Binding-site contacts:
Ligand atom C4 contacts residue ASN295 of chain 2.C at 3.6 Å.
Ligand atom C1 contacts residue ASN295 of chain 2.C at 1.4 Å.
Ligand atom O5 contacts residue ILE293 of chain 2.C at 3.2 Å.
Ligand atom C8 contacts residue MET322 of chain 2.C at 3.9 Å (hydrophobic).
Ligand atom O6 contacts residue ARG570 of chain 2.C at 3.7 Å.
Ligand atom C2 contacts residue ASN295 of chain 2.C at 1.3 Å.
Ligand atom N2 contacts residue SER323 of chain 2.C at 4.4 Å.
Ligand atom C8 contacts residue ASN295 of chain 2.C at 4.4 Å.
Ligand atom C8 contacts residue TYR296 of chain 2.C at 4.4 Å (hydrophobic).
Ligand atom C8 contacts residue SER323 of chain 2.C at 4.4 Å.
Ligand atom C7 contacts residue ASN295 of chain 2.C at 3.3 Å.
Ligand atom O7 contacts residue SER323 of chain 2.C at 3.3 Å (h-bond).
Ligand atom C5 contacts residue ASN295 of chain 2.C at 3.4 Å.
Ligand atom O5 contacts residue ASN295 of chain 2.C at 2.3 Å (h-bond).
Ligand atom N2 contacts residue ASN295 of chain 2.C at 2.3 Å (h-bond).
Ligand atom O7 contacts residue ASN295 of chain 2.C at 3.8 Å.
Ligand atom C7 contacts residue SER323 of chain 2.C at 3.8 Å.
Ligand atom O7 contacts residue THR324 of chain 2.C at 3.7 Å.
Ligand atom C1 contacts residue ILE293 of chain 2.C at 3.4 Å (hydrophobic).
Ligand atom O6 contacts residue ASP652 of chain 2.C at 4.5 Å.
Ligand atom C3 contacts residue ASN295 of chain 2.C at 2.8 Å.
Ligand atom C5 contacts residue ILE293 of chain 2.C at 4.3 Å (hydrophobic).
Ligand atom O3 contacts residue ASN295 of chain 2.C at 3.5 Å (h-bond).

Sequence of chain 2.C:
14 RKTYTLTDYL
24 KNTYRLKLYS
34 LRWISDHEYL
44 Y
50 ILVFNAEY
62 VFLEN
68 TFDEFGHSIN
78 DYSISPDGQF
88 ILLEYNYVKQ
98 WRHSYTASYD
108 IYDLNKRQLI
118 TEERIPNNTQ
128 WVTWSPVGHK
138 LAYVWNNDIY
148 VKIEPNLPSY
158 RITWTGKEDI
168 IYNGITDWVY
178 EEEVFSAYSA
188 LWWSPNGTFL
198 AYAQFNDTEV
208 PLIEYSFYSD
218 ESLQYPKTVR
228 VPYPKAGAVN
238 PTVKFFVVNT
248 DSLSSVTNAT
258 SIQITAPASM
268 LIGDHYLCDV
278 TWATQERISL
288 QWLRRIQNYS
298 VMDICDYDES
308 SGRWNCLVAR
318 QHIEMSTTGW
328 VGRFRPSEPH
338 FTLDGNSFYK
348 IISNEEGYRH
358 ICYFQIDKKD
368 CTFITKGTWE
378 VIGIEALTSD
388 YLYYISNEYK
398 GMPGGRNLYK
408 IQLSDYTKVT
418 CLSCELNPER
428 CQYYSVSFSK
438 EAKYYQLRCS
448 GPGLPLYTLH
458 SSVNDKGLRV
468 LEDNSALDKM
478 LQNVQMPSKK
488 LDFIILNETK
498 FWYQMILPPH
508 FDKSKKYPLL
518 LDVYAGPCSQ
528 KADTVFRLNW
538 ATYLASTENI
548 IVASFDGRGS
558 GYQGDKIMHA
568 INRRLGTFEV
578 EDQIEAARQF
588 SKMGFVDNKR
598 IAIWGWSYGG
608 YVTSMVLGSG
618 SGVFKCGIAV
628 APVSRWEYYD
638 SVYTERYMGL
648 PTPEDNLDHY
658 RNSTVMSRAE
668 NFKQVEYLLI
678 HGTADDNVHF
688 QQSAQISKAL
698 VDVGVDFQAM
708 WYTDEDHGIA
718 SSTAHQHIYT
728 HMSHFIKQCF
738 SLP

This protein binds this small molecule.
Small molecule (SMILES): CC(=O)N[C@@H]1[C@@H](O)[C@H](O)[C@@H](CO)O[C@H]1O